Sequence of chain 2.B:
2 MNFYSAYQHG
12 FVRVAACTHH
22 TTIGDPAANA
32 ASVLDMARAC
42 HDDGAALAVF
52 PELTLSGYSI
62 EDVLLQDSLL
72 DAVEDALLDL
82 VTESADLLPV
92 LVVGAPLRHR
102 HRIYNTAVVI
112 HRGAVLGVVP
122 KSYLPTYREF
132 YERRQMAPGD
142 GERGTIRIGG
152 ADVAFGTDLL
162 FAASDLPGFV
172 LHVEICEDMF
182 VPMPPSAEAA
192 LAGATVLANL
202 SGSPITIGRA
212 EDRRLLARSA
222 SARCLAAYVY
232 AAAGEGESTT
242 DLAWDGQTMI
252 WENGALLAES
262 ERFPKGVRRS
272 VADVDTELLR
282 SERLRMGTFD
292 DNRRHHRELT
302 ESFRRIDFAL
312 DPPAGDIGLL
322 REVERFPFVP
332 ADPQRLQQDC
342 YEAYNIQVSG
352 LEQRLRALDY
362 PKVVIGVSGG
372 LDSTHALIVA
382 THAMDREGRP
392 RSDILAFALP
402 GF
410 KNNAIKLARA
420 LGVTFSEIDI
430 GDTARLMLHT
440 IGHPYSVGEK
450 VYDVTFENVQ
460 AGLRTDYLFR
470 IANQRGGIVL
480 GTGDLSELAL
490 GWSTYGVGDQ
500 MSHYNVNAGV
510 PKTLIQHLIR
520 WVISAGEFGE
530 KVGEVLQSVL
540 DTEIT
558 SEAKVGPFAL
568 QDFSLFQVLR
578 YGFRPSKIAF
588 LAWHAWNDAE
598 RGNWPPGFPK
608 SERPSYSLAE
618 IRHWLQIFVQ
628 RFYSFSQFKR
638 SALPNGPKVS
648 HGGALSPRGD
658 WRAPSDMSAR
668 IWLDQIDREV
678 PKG

The small molecule below binds the protein below.
Small molecule (SMILES): N[C@@H](CCC(=O)O)C(=O)O

Binding-site contacts:
Ligand atom N contacts residue GLU178 of chain 2.D at 3.0 Å (salt-bridge).
Ligand atom CD contacts residue SER204 of chain 2.D at 3.8 Å.
Ligand atom OE1 contacts residue ARG214 of chain 2.D at 4.2 Å.
Ligand atom C contacts residue TYR128 of chain 2.D at 4.2 Å (hydrophobic).
Ligand atom O contacts residue PHE131 of chain 2.D at 4.3 Å.
Ligand atom OE2 contacts residue SER204 of chain 2.D at 4.0 Å.
Ligand atom CB contacts residue PHE131 of chain 2.D at 4.5 Å (hydrophobic).
Ligand atom OXT contacts residue ARG210 of chain 2.D at 3.6 Å.
Ligand atom CD contacts residue PHE181 of chain 2.D at 3.8 Å (hydrophobic).
Ligand atom O contacts residue TYR128 of chain 2.D at 3.7 Å.
Ligand atom CG contacts residue PHE181 of chain 2.D at 3.5 Å (hydrophobic).
Ligand atom OE1 contacts residue CYS177 of chain 2.D at 4.4 Å.
Ligand atom OE2 contacts residue PHE181 of chain 2.D at 4.5 Å.
Ligand atom CA contacts residue PHE181 of chain 2.D at 3.9 Å (hydrophobic).
Ligand atom CD contacts residue ARG210 of chain 2.D at 3.9 Å.
Ligand atom N contacts residue TYR128 of chain 2.D at 2.4 Å (h-bond).
Ligand atom OE1 contacts residue SER204 of chain 2.D at 2.8 Å (h-bond).
Ligand atom C contacts residue ARG210 of chain 2.D at 4.0 Å.
Ligand atom CG contacts residue ARG210 of chain 2.D at 3.8 Å.
Ligand atom OE1 contacts residue PHE181 of chain 2.D at 3.6 Å.
Ligand atom O contacts residue ARG210 of chain 2.D at 3.9 Å.
Ligand atom N contacts residue PHE181 of chain 2.D at 4.5 Å.
Ligand atom N contacts residue MET287 of chain 2.B at 4.3 Å.
Ligand atom O contacts residue ARG129 of chain 2.D at 3.8 Å.
Ligand atom OE2 contacts residue PHE131 of chain 2.D at 3.9 Å.
Ligand atom OE1 contacts residue ARG210 of chain 2.D at 3.5 Å.
Ligand atom CB contacts residue GLU178 of chain 2.D at 3.4 Å.
Ligand atom OE2 contacts residue CYS177 of chain 2.D at 3.3 Å (h-bond).
Ligand atom CB contacts residue PHE181 of chain 2.D at 4.1 Å (hydrophobic).
Ligand atom CB contacts residue TYR128 of chain 2.D at 4.3 Å (hydrophobic).
Ligand atom CA contacts residue GLU178 of chain 2.D at 3.7 Å.
Ligand atom CD contacts residue CYS177 of chain 2.D at 4.1 Å (hydrophobic).
Ligand atom CA contacts residue TYR128 of chain 2.D at 3.7 Å (hydrophobic).

Sequence of chain 2.D:
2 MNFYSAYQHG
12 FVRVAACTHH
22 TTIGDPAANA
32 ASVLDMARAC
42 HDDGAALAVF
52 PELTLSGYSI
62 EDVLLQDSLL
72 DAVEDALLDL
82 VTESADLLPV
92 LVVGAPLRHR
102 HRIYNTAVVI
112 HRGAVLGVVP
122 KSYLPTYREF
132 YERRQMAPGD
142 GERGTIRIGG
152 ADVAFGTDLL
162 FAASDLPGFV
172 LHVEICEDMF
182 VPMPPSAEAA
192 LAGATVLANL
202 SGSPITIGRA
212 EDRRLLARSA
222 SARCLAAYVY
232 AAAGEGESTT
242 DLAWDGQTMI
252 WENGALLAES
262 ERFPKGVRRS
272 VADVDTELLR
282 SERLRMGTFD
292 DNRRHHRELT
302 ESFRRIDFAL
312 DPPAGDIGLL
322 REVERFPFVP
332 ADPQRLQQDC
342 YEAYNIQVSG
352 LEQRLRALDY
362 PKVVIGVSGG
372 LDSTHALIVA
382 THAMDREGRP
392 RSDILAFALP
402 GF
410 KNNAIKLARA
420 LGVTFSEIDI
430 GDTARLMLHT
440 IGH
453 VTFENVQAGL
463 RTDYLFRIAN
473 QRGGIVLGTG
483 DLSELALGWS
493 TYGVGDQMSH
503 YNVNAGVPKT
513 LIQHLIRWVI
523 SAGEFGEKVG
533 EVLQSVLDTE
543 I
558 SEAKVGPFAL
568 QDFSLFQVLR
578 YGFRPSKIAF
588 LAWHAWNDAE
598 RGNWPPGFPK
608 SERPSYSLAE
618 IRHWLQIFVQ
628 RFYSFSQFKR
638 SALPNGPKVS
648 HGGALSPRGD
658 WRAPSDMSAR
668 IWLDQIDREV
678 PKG